Binding-site contacts:
Ligand atom O9 contacts residue HIS92 of chain 1.D at 3.3 Å (h-bond).
Ligand atom O1 contacts residue ASP71 of chain 1.D at 3.4 Å (salt-bridge).
Ligand atom O1 contacts residue FE21 of chain 1.O at 2.4 Å.
Ligand atom C8 contacts residue GLU39 of chain 1.D at 3.3 Å.
Ligand atom P4 contacts residue SER137 of chain 1.D at 4.0 Å.
Ligand atom C8 contacts residue SER137 of chain 1.D at 3.5 Å.
Ligand atom C1 contacts residue SER137 of chain 1.D at 3.8 Å.
Ligand atom O11 contacts residue SER137 of chain 1.D at 2.9 Å (h-bond).
Ligand atom O9 contacts residue VAL116 of chain 1.D at 4.0 Å.
Ligand atom O11 contacts residue ARG169 of chain 1.D at 2.9 Å (salt-bridge).
Ligand atom O10 contacts residue HIS92 of chain 1.D at 3.5 Å.
Ligand atom C2 contacts residue SER140 of chain 1.D at 3.8 Å.
Ligand atom O11 contacts residue LYS119 of chain 1.D at 2.8 Å (salt-bridge).
Ligand atom C5 contacts residue LEU37 of chain 1.D at 3.5 Å (hydrophobic).
Ligand atom O1 contacts residue HIS74 of chain 1.D at 3.3 Å (h-bond).
Ligand atom C6 contacts residue LEU37 of chain 1.D at 3.8 Å (hydrophobic).
Ligand atom N3 contacts residue LEU37 of chain 1.D at 4.0 Å.
Ligand atom O10 contacts residue SER140 of chain 1.D at 2.9 Å (h-bond).
Ligand atom P4 contacts residue SER140 of chain 1.D at 3.7 Å.
Ligand atom C8 contacts residue LEU37 of chain 1.D at 3.8 Å (hydrophobic).
Ligand atom P4 contacts residue LYS119 of chain 1.D at 3.7 Å.
Ligand atom P4 contacts residue FE21 of chain 1.O at 3.3 Å.
Ligand atom O9 contacts residue FE21 of chain 1.O at 2.2 Å.
Ligand atom C5 contacts residue ALA136 of chain 1.D at 3.7 Å (hydrophobic).
Ligand atom C8 contacts residue TYR36 of chain 1.D at 3.7 Å (hydrophobic).
Ligand atom C6 contacts residue TYR36 of chain 1.D at 3.4 Å (hydrophobic).
Ligand atom C6 contacts residue HIS74 of chain 1.D at 3.9 Å.
Ligand atom P4 contacts residue HIS92 of chain 1.D at 3.9 Å.
Ligand atom C1 contacts residue FE21 of chain 1.O at 3.3 Å.
Ligand atom O9 contacts residue ARG169 of chain 1.D at 3.1 Å (salt-bridge).
Ligand atom O11 contacts residue SER140 of chain 1.D at 3.5 Å (h-bond).
Ligand atom O1 contacts residue TYR36 of chain 1.D at 2.9 Å (h-bond).
Ligand atom O10 contacts residue LYS119 of chain 1.D at 3.6 Å.
Ligand atom C2 contacts residue SER137 of chain 1.D at 4.1 Å.
Ligand atom P4 contacts residue ARG169 of chain 1.D at 3.9 Å.
Ligand atom O1 contacts residue FE1 of chain 1.N at 3.9 Å.
Ligand atom C1 contacts residue TYR36 of chain 1.D at 3.3 Å (hydrophobic).
Ligand atom O9 contacts residue HIS115 of chain 1.D at 3.3 Å (h-bond).
Ligand atom O1 contacts residue HIS92 of chain 1.D at 3.3 Å (h-bond).
Ligand atom O10 contacts residue GLN144 of chain 1.D at 3.0 Å (h-bond).

A protein and the small-molecule ligand that binds it are described below.
Small molecule (SMILES): C[N+](C)(C)C[C@H](O)P(=O)(O)O

Sequence of chain 1.D:
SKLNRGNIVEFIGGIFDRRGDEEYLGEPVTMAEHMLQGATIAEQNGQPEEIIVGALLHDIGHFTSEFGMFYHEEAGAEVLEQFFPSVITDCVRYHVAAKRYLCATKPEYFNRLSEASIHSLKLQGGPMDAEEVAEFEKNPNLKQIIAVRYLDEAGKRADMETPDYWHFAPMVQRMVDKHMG